Sequence of chain 1.D:
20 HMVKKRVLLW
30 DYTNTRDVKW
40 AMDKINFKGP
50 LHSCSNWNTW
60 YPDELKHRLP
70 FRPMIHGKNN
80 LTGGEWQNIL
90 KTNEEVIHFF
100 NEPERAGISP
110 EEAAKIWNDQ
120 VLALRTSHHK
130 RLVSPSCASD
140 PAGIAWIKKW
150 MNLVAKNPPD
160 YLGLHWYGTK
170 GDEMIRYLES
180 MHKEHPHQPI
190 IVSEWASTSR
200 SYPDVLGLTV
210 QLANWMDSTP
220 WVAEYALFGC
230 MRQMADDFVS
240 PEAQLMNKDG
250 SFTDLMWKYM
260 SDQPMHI

Binding-site contacts:
Ligand atom O3 contacts residue THR168 of chain 1.D at 2.7 Å (h-bond).
Ligand atom O4 contacts residue GLY206 of chain 1.D at 3.3 Å.
Ligand atom O3 contacts residue LEU207 of chain 1.D at 3.9 Å.
Ligand atom O4 contacts residue ASP171 of chain 1.D at 3.9 Å.
Ligand atom O2 contacts residue THR168 of chain 1.D at 3.9 Å.
Ligand atom O4 contacts residue GLY170 of chain 1.D at 3.5 Å (h-bond).
Ligand atom O3 contacts residue LYS169 of chain 1.D at 3.6 Å.
Ligand atom C2 contacts residue THR168 of chain 1.D at 4.4 Å.
Ligand atom C2 contacts residue GLY206 of chain 1.D at 4.4 Å.
Ligand atom C6 contacts residue GLY206 of chain 1.D at 4.0 Å.
Ligand atom O6 contacts residue ILE266 of chain 1.D at 4.4 Å.
Ligand atom O4 contacts residue PRO202 of chain 1.D at 3.6 Å (h-bond).
Ligand atom O3 contacts residue GLY206 of chain 1.D at 4.1 Å.
Ligand atom C2 contacts residue ASP203 of chain 1.D at 3.6 Å.
Ligand atom O3 contacts residue PRO202 of chain 1.D at 3.7 Å.
Ligand atom C3 contacts residue LEU207 of chain 1.D at 4.5 Å (hydrophobic).
Ligand atom C2 contacts residue LEU207 of chain 1.D at 4.0 Å (hydrophobic).
Ligand atom O4 contacts residue GLN210 of chain 1.D at 2.7 Å (h-bond).
Ligand atom C1 contacts residue GLY206 of chain 1.D at 4.3 Å.
Ligand atom O2 contacts residue ASP203 of chain 1.D at 2.8 Å (salt-bridge).
Ligand atom C5 contacts residue GLY206 of chain 1.D at 4.4 Å.
Ligand atom C6 contacts residue GLN210 of chain 1.D at 3.4 Å.
Ligand atom O5 contacts residue LEU207 of chain 1.D at 4.3 Å.
Ligand atom C4 contacts residue GLY170 of chain 1.D at 4.2 Å.
Ligand atom C3 contacts residue THR168 of chain 1.D at 4.0 Å.
Ligand atom C3 contacts residue GLY170 of chain 1.D at 4.1 Å.
Ligand atom O3 contacts residue ASP203 of chain 1.D at 3.7 Å.
Ligand atom C4 contacts residue GLY206 of chain 1.D at 4.3 Å.
Ligand atom C6 contacts residue ILE266 of chain 1.D at 4.2 Å (hydrophobic).
Ligand atom O5 contacts residue GLY206 of chain 1.D at 3.8 Å.
Ligand atom O3 contacts residue GLY170 of chain 1.D at 3.1 Å (h-bond).
Ligand atom C4 contacts residue PRO202 of chain 1.D at 3.5 Å (hydrophobic).
Ligand atom C4 contacts residue LEU207 of chain 1.D at 4.2 Å (hydrophobic).
Ligand atom C5 contacts residue GLN210 of chain 1.D at 4.0 Å.
Ligand atom C4 contacts residue GLN210 of chain 1.D at 3.3 Å.
Ligand atom C3 contacts residue PRO202 of chain 1.D at 4.2 Å (hydrophobic).

The protein below binds the small molecule below.
Small molecule (SMILES): OC[C@H]1O[C@@H](O[C@@H]2[C@@H](O)[C@H](O)O[C@H](CO)[C@H]2O)[C@H](O)[C@@H](O)[C@@H]1O